Sequence of chain 9.E:
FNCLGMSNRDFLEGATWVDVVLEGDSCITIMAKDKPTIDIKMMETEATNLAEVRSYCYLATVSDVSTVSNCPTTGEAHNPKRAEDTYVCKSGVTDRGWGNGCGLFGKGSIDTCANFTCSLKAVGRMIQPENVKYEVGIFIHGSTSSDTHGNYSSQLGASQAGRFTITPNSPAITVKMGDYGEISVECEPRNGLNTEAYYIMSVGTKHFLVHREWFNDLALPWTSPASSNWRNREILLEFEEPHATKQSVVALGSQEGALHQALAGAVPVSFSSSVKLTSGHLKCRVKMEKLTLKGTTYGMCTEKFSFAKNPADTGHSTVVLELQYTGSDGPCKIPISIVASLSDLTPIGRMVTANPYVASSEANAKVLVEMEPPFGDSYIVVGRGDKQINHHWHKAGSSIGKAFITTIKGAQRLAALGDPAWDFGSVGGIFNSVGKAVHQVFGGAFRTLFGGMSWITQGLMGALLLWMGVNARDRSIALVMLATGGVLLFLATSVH

Sequence of chain 24.A:
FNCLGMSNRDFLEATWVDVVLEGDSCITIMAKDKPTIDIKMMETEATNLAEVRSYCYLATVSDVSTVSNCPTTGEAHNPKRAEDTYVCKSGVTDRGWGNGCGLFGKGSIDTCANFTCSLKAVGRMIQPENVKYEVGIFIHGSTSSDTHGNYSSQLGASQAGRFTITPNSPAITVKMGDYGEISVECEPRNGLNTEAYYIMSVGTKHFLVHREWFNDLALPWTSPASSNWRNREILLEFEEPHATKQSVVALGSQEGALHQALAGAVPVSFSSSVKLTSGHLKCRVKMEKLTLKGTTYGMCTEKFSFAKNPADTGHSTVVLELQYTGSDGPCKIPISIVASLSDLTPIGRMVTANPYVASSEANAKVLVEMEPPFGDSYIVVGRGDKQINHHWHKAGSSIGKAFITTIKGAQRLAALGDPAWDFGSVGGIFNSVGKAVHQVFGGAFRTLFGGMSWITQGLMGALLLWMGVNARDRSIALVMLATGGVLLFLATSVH

Binding-site contacts:
Ligand atom C6 contacts residue PHE119 of chain 9.E at 3.8 Å (hydrophobic).
Ligand atom O5 contacts residue SER66 of chain 9.E at 4.4 Å.
Ligand atom O5 contacts residue PHE119 of chain 9.E at 3.8 Å.
Ligand atom C1 contacts residue THR89 of chain 9.E at 4.4 Å.
Ligand atom C8 contacts residue ASP67 of chain 9.E at 4.0 Å.
Ligand atom C6 contacts residue THR120 of chain 9.E at 3.4 Å.
Ligand atom C7 contacts residue TYR90 of chain 9.E at 4.1 Å (hydrophobic).
Ligand atom C5 contacts residue ASN118 of chain 9.E at 3.6 Å.
Ligand atom O7 contacts residue ASP67 of chain 9.E at 3.5 Å (salt-bridge).
Ligand atom O5 contacts residue THR89 of chain 9.E at 4.3 Å.
Ligand atom C5 contacts residue THR120 of chain 9.E at 4.0 Å.
Ligand atom N2 contacts residue TYR90 of chain 9.E at 4.4 Å.
Ligand atom C7 contacts residue ASN118 of chain 9.E at 3.1 Å.
Ligand atom O7 contacts residue ASN118 of chain 9.E at 3.0 Å (h-bond).
Ligand atom C3 contacts residue ASN118 of chain 9.E at 3.8 Å.
Ligand atom C7 contacts residue ASP67 of chain 9.E at 3.9 Å.
Ligand atom O4 contacts residue THR300 of chain 24.A at 4.5 Å.
Ligand atom C5 contacts residue PHE119 of chain 9.E at 4.4 Å (hydrophobic).
Ligand atom C6 contacts residue THR89 of chain 9.E at 4.2 Å.
Ligand atom C8 contacts residue ASN118 of chain 9.E at 4.4 Å.
Ligand atom O6 contacts residue THR120 of chain 9.E at 2.5 Å (h-bond).
Ligand atom C5 contacts residue THR89 of chain 9.E at 4.2 Å.
Ligand atom C8 contacts residue TYR90 of chain 9.E at 3.8 Å (hydrophobic).
Ligand atom O7 contacts residue SER66 of chain 9.E at 3.5 Å.
Ligand atom O5 contacts residue ASN118 of chain 9.E at 2.3 Å (h-bond).
Ligand atom O6 contacts residue PHE119 of chain 9.E at 4.0 Å.
Ligand atom C1 contacts residue ASN118 of chain 9.E at 1.4 Å.
Ligand atom N2 contacts residue ASN118 of chain 9.E at 2.9 Å (h-bond).
Ligand atom O5 contacts residue THR120 of chain 9.E at 3.4 Å (h-bond).
Ligand atom C4 contacts residue ASN118 of chain 9.E at 4.2 Å.
Ligand atom C2 contacts residue ASN118 of chain 9.E at 2.5 Å.
Ligand atom C1 contacts residue SER66 of chain 9.E at 4.5 Å.

This protein binds this small molecule.
Small molecule (SMILES): CC(=O)N[C@@H]1[C@@H](O)[C@H](O)[C@@H](CO)O[C@H]1O